Binding-site contacts:
Ligand atom C3A contacts residue ASP100 of chain 1.A at 3.5 Å.
Ligand atom O7A contacts residue LYS51 of chain 1.A at 3.1 Å (salt-bridge).
Ligand atom O3A contacts residue LYS51 of chain 1.A at 3.2 Å (salt-bridge).
Ligand atom C8A contacts residue VAL67 of chain 1.A at 3.7 Å (hydrophobic).
Ligand atom C1A contacts residue THR101 of chain 1.A at 3.6 Å.
Ligand atom O6A contacts residue THR101 of chain 1.A at 3.9 Å.
Ligand atom O3A contacts residue THR61 of chain 1.A at 3.7 Å.
Ligand atom C7A contacts residue THR49 of chain 1.A at 3.6 Å.
Ligand atom C6B contacts residue ALA76 of chain 1.A at 3.7 Å (hydrophobic).
Ligand atom C1A contacts residue ASP100 of chain 1.A at 3.5 Å.
Ligand atom C4B contacts residue THR101 of chain 1.A at 3.4 Å.
Ligand atom O5B contacts residue TYR42 of chain 1.A at 3.2 Å.
Ligand atom C8A contacts residue ASP100 of chain 1.A at 3.7 Å.
Ligand atom O1A contacts residue THR49 of chain 1.A at 3.7 Å.
Ligand atom C3A contacts residue TYR62 of chain 1.A at 3.8 Å (hydrophobic).
Ligand atom N2B contacts residue SER48 of chain 1.A at 3.4 Å (h-bond).
Ligand atom C2B contacts residue SER48 of chain 1.A at 3.8 Å.
Ligand atom O5B contacts residue SER48 of chain 1.A at 3.7 Å.
Ligand atom C5B contacts residue TYR42 of chain 1.A at 3.4 Å (hydrophobic).
Ligand atom N2A contacts residue LEU60 of chain 1.A at 3.4 Å (h-bond).
Ligand atom O6A contacts residue GLY102 of chain 1.A at 3.7 Å.
Ligand atom N2A contacts residue ASP100 of chain 1.A at 3.2 Å (salt-bridge).
Ligand atom C6B contacts residue THR101 of chain 1.A at 3.6 Å.
Ligand atom C3A contacts residue LEU60 of chain 1.A at 3.7 Å (hydrophobic).
Ligand atom O5A contacts residue THR101 of chain 1.A at 3.6 Å (h-bond).
Ligand atom C2A contacts residue ASP100 of chain 1.A at 3.7 Å.
Ligand atom O1B contacts residue ASP111 of chain 1.A at 2.9 Å (salt-bridge).
Ligand atom C3B contacts residue SER48 of chain 1.A at 3.5 Å.
Ligand atom O3A contacts residue LEU60 of chain 1.A at 2.6 Å (h-bond).
Ligand atom C8A contacts residue LEU60 of chain 1.A at 3.4 Å (hydrophobic).
Ligand atom O7A contacts residue THR49 of chain 1.A at 3.3 Å.
Ligand atom O7B contacts residue GLY102 of chain 1.A at 3.7 Å.
Ligand atom C6B contacts residue TYR42 of chain 1.A at 3.6 Å (hydrophobic).
Ligand atom O4A contacts residue TYR62 of chain 1.A at 3.7 Å.
Ligand atom C7A contacts residue LEU60 of chain 1.A at 3.1 Å (hydrophobic).
Ligand atom C1B contacts residue ASP111 of chain 1.A at 3.4 Å.
Ligand atom O7B contacts residue ALA104 of chain 1.A at 3.1 Å (h-bond).
Ligand atom O7B contacts residue SER103 of chain 1.A at 3.4 Å (h-bond).
Ligand atom O7A contacts residue LEU60 of chain 1.A at 3.5 Å (h-bond).
Ligand atom C5A contacts residue THR101 of chain 1.A at 3.7 Å.

A small-molecule ligand and the protein it binds are described below.
Small molecule (SMILES): CC(=O)N[C@H]1[C@@H]2OC[C@@H](O2)[C@@H](O[C@@H]2O[C@H](CO)[C@@H](O)[C@H](O)[C@H]2NC(C)=O)[C@@H]1O

Sequence of chain 1.A:
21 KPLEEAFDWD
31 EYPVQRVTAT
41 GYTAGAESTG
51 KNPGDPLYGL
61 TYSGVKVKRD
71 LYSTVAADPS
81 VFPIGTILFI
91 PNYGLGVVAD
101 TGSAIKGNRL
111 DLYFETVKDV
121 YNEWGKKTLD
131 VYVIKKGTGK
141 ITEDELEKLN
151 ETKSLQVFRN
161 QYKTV